Sequence of chain 3.A:
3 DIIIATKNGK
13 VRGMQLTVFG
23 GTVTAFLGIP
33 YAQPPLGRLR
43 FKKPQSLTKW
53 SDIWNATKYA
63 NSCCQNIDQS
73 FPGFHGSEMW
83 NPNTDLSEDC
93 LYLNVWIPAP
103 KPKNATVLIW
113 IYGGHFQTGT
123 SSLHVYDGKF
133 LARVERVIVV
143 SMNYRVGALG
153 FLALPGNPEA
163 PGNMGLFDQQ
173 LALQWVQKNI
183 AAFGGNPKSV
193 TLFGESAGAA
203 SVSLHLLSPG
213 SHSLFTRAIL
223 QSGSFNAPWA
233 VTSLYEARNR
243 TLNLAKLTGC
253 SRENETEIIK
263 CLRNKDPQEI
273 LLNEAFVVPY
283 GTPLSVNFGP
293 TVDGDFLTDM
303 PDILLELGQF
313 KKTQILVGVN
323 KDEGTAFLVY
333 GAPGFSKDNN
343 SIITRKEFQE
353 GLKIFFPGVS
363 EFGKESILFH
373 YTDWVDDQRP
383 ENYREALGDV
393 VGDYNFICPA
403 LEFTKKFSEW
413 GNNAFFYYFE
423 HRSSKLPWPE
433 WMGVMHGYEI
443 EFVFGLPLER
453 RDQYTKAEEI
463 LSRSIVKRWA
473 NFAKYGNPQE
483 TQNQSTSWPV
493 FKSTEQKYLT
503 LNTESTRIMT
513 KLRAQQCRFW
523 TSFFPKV

The protein below binds the small molecule below.
Small molecule (SMILES): CC(=O)N[C@H]1[C@H](O[C@H]2[C@H](O)[C@@H](NC(C)=O)CO[C@@H]2CO[C@H]2O[C@@H](C)[C@@H](O)[C@@H](O)[C@@H]2O)O[C@H](CO)[C@@H](O)[C@@H]1O

Binding-site contacts:
Ligand atom C6 contacts residue LEU249 of chain 3.A at 3.9 Å (hydrophobic).
Ligand atom O7 contacts residue ASN241 of chain 3.A at 4.0 Å.
Ligand atom C1 contacts residue ASN245 of chain 3.A at 4.4 Å.
Ligand atom C5 contacts residue ASN245 of chain 3.A at 4.2 Å.
Ligand atom N2 contacts residue ASN241 of chain 3.A at 2.7 Å (h-bond).
Ligand atom C8 contacts residue ASN245 of chain 3.A at 4.0 Å.
Ligand atom C2 contacts residue ASN241 of chain 3.A at 2.3 Å.
Ligand atom C8 contacts residue ARG242 of chain 3.A at 4.4 Å.
Ligand atom C8 contacts residue ASN241 of chain 3.A at 3.0 Å.
Ligand atom O3 contacts residue PHE278 of chain 3.A at 3.9 Å.
Ligand atom C6 contacts residue ASN245 of chain 3.A at 4.0 Å.
Ligand atom C6 contacts residue ASN245 of chain 3.A at 3.4 Å.
Ligand atom O7 contacts residue PRO281 of chain 3.A at 4.3 Å.
Ligand atom C8 contacts residue VAL280 of chain 3.A at 4.2 Å (hydrophobic).
Ligand atom C6 contacts residue LYS248 of chain 3.A at 4.3 Å.
Ligand atom O4 contacts residue LEU249 of chain 3.A at 3.9 Å.
Ligand atom C3 contacts residue ASN241 of chain 3.A at 3.6 Å.
Ligand atom C6 contacts residue PRO281 of chain 3.A at 4.0 Å (hydrophobic).
Ligand atom O5 contacts residue PRO281 of chain 3.A at 4.2 Å.
Ligand atom C1 contacts residue ASN245 of chain 3.A at 3.8 Å.
Ligand atom O6 contacts residue ASN245 of chain 3.A at 4.1 Å.
Ligand atom C4 contacts residue PHE278 of chain 3.A at 3.3 Å (hydrophobic).
Ligand atom O5 contacts residue ASN245 of chain 3.A at 4.0 Å.
Ligand atom C5 contacts residue ASN241 of chain 3.A at 3.7 Å.
Ligand atom O4 contacts residue PHE278 of chain 3.A at 4.0 Å.
Ligand atom C8 contacts residue PRO281 of chain 3.A at 3.8 Å (hydrophobic).
Ligand atom C1 contacts residue ASN241 of chain 3.A at 1.4 Å.
Ligand atom C7 contacts residue ASN241 of chain 3.A at 3.0 Å.
Ligand atom C8 contacts residue VAL279 of chain 3.A at 3.5 Å (hydrophobic).
Ligand atom O2 contacts residue PRO281 of chain 3.A at 4.2 Å.
Ligand atom O5 contacts residue ASN245 of chain 3.A at 3.8 Å.
Ligand atom N2 contacts residue PRO281 of chain 3.A at 4.3 Å.
Ligand atom O5 contacts residue ASN241 of chain 3.A at 2.4 Å (h-bond).
Ligand atom C7 contacts residue PRO281 of chain 3.A at 3.9 Å (hydrophobic).
Ligand atom C4 contacts residue ASN241 of chain 3.A at 4.2 Å.
Ligand atom C5 contacts residue PHE278 of chain 3.A at 4.3 Å (hydrophobic).
Ligand atom C3 contacts residue PHE278 of chain 3.A at 3.6 Å (hydrophobic).
Ligand atom C5 contacts residue PRO281 of chain 3.A at 4.1 Å (hydrophobic).
Ligand atom C5 contacts residue ASN245 of chain 3.A at 3.6 Å.
Ligand atom O3 contacts residue PRO281 of chain 3.A at 4.0 Å.